Sequence of chain 1.G:
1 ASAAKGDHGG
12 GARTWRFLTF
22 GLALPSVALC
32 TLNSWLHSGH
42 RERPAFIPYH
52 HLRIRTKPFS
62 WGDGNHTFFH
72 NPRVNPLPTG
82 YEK

Binding-site contacts:
Ligand atom C24 contacts residue ARG14 of chain 1.G at 3.5 Å.
Ligand atom O26 contacts residue ARG17 of chain 1.G at 3.4 Å (salt-bridge).
Ligand atom C21 contacts residue PHE18 of chain 1.G at 4.1 Å (hydrophobic).
Ligand atom C21 contacts residue ARG17 of chain 1.G at 4.4 Å.
Ligand atom C23 contacts residue ARG17 of chain 1.G at 4.2 Å.
Ligand atom C18 contacts residue GLY22 of chain 1.G at 3.7 Å.
Ligand atom C19 contacts residue PRO26 of chain 1.G at 4.5 Å (hydrophobic).
Ligand atom C20 contacts residue PHE18 of chain 1.G at 4.3 Å (hydrophobic).
Ligand atom C19 contacts residue PHE21 of chain 1.G at 4.0 Å (hydrophobic).
Ligand atom C19 contacts residue PEK1 of chain 1.XA at 4.5 Å.
Ligand atom O25 contacts residue ARG14 of chain 1.G at 2.7 Å (salt-bridge).
Ligand atom C18 contacts residue PHE21 of chain 1.G at 4.3 Å (hydrophobic).
Ligand atom C2 contacts residue PEK1 of chain 1.XA at 4.1 Å.
Ligand atom C21 contacts residue PHE21 of chain 1.G at 4.1 Å (hydrophobic).
Ligand atom C12 contacts residue PEK1 of chain 1.XA at 4.3 Å.
Ligand atom O26 contacts residue ARG14 of chain 1.G at 2.6 Å (salt-bridge).
Ligand atom C11 contacts residue PHE21 of chain 1.G at 3.8 Å (hydrophobic).
Ligand atom C18 contacts residue PHE18 of chain 1.G at 4.1 Å (hydrophobic).
Ligand atom O12 contacts residue PEK1 of chain 1.XA at 3.3 Å (h-bond).
Ligand atom C22 contacts residue PHE18 of chain 1.G at 3.8 Å (hydrophobic).
Ligand atom C12 contacts residue PHE21 of chain 1.G at 3.9 Å (hydrophobic).
Ligand atom C1 contacts residue PEK1 of chain 1.XA at 3.8 Å.
Ligand atom C11 contacts residue PEK1 of chain 1.XA at 4.2 Å.
Ligand atom C24 contacts residue ARG17 of chain 1.G at 4.0 Å.

This protein binds this small molecule.
Small molecule (SMILES): C[C@H](CCC(=O)O)[C@H]1CC[C@H]2[C@@H]3[C@H](O)C[C@@H]4C[C@H](O)CC[C@]4(C)[C@H]3C[C@H](O)[C@]12C